Sequence of chain 1.A:
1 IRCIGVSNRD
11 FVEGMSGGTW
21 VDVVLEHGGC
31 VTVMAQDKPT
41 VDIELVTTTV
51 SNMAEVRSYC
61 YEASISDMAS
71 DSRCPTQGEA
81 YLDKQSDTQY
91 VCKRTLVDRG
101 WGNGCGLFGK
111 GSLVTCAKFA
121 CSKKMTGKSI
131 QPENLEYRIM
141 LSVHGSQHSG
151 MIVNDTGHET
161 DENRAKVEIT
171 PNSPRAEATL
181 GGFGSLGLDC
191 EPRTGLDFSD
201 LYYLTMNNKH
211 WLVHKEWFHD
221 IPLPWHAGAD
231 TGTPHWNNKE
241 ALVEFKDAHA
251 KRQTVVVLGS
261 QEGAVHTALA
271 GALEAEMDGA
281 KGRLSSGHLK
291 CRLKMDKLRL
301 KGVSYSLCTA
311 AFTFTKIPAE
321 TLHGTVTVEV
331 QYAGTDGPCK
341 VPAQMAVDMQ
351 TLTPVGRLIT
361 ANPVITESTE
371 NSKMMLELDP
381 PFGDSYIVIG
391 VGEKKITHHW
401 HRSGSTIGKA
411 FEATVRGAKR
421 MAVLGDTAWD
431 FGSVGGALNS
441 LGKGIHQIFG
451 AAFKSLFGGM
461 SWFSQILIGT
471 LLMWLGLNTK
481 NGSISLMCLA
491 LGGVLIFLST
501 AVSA

Binding-site contacts:
Ligand atom C8 contacts residue ILE152 of chain 1.A at 4.3 Å (hydrophobic).
Ligand atom C2 contacts residue ASN154 of chain 1.A at 2.5 Å.
Ligand atom C8 contacts residue VAL153 of chain 1.A at 4.4 Å (hydrophobic).
Ligand atom C1 contacts residue THR160 of chain 1.A at 3.0 Å.
Ligand atom C6 contacts residue THR160 of chain 1.A at 3.7 Å.
Ligand atom C7 contacts residue ASN154 of chain 1.A at 3.0 Å.
Ligand atom O5 contacts residue ASN154 of chain 1.A at 2.4 Å (h-bond).
Ligand atom O3 contacts residue THR160 of chain 1.A at 4.3 Å.
Ligand atom C5 contacts residue THR160 of chain 1.A at 3.7 Å.
Ligand atom C2 contacts residue THR160 of chain 1.A at 2.7 Å.
Ligand atom N2 contacts residue THR160 of chain 1.A at 3.5 Å.
Ligand atom C3 contacts residue ASN154 of chain 1.A at 3.9 Å.
Ligand atom O5 contacts residue THR160 of chain 1.A at 3.2 Å.
Ligand atom C7 contacts residue THR160 of chain 1.A at 3.4 Å.
Ligand atom C5 contacts residue ASN154 of chain 1.A at 3.8 Å.
Ligand atom O7 contacts residue ASP161 of chain 1.A at 3.7 Å.
Ligand atom O5 contacts residue HIS158 of chain 1.A at 3.8 Å.
Ligand atom O7 contacts residue ASN154 of chain 1.A at 2.7 Å (h-bond).
Ligand atom O7 contacts residue THR160 of chain 1.A at 2.5 Å.
Ligand atom C1 contacts residue ASN154 of chain 1.A at 1.6 Å.
Ligand atom C6 contacts residue HIS158 of chain 1.A at 4.0 Å.
Ligand atom C8 contacts residue ASN154 of chain 1.A at 4.1 Å.
Ligand atom O6 contacts residue HIS158 of chain 1.A at 3.4 Å (h-bond).
Ligand atom N2 contacts residue ASN154 of chain 1.A at 3.0 Å (h-bond).
Ligand atom C4 contacts residue THR160 of chain 1.A at 3.6 Å.
Ligand atom C4 contacts residue ASN154 of chain 1.A at 4.3 Å.
Ligand atom C3 contacts residue THR160 of chain 1.A at 3.9 Å.

A protein and the small-molecule ligand that binds it are described below.
Small molecule (SMILES): CC(=O)N[C@@H]1[C@@H](O)[C@H](O)[C@@H](CO)O[C@H]1O